Sequence of chain 1.B:
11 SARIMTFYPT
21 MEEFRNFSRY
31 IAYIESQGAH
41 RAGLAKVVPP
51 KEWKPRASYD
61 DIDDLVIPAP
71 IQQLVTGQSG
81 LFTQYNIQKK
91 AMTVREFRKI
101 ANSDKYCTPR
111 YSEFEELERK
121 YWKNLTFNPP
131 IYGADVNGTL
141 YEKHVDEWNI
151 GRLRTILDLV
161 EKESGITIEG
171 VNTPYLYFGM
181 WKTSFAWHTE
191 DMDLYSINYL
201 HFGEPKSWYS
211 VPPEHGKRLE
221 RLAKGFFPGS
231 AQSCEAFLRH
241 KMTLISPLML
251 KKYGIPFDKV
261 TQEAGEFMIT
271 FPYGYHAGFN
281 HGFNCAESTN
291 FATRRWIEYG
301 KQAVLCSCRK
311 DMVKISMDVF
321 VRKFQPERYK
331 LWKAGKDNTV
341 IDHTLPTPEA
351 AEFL

This small molecule binds to this protein.
Small molecule (SMILES): CC1=NN(c2nc3ccc(C(=O)O)cc3[nH]2)C(=O)C1c1ccccc1

Binding-site contacts:
Ligand atom C14 contacts residue PHE114 of chain 1.B at 3.9 Å (hydrophobic).
Ligand atom C12 contacts residue LYS259 of chain 1.B at 3.6 Å.
Ligand atom C4 contacts residue LYS259 of chain 1.B at 3.5 Å.
Ligand atom C4 contacts residue TYR209 of chain 1.B at 4.2 Å (hydrophobic).
Ligand atom C2 contacts residue SER207 of chain 1.B at 4.0 Å.
Ligand atom O13 contacts residue VAL260 of chain 1.B at 3.5 Å.
Ligand atom C7 contacts residue PHE114 of chain 1.B at 4.1 Å (hydrophobic).
Ligand atom C6 contacts residue LYS259 of chain 1.B at 4.0 Å.
Ligand atom C2 contacts residue TYR209 of chain 1.B at 3.5 Å (hydrophobic).
Ligand atom C4 contacts residue VAL260 of chain 1.B at 3.8 Å (hydrophobic).
Ligand atom N15 contacts residue PHE114 of chain 1.B at 4.2 Å.
Ligand atom C5 contacts residue LYS259 of chain 1.B at 3.6 Å.
Ligand atom C8 contacts residue THR261 of chain 1.B at 3.3 Å.
Ligand atom C3 contacts residue GLU118 of chain 1.B at 3.9 Å.
Ligand atom C2 contacts residue GLU118 of chain 1.B at 3.4 Å.
Ligand atom C11 contacts residue LYS259 of chain 1.B at 4.2 Å.
Ligand atom C2 contacts residue PHE279 of chain 1.B at 3.9 Å (hydrophobic).
Ligand atom O13 contacts residue THR261 of chain 1.B at 2.6 Å (h-bond).
Ligand atom C1 contacts residue GLU118 of chain 1.B at 3.6 Å.
Ligand atom C3 contacts residue SER207 of chain 1.B at 3.5 Å.
Ligand atom C4 contacts residue TRP208 of chain 1.B at 3.4 Å (hydrophobic).
Ligand atom C12 contacts residue GLU118 of chain 1.B at 3.5 Å.
Ligand atom C3 contacts residue TYR209 of chain 1.B at 3.4 Å (hydrophobic).
Ligand atom C8 contacts residue PHE114 of chain 1.B at 3.9 Å (hydrophobic).
Ligand atom N9 contacts residue PHE114 of chain 1.B at 3.7 Å.
Ligand atom C5 contacts residue THR261 of chain 1.B at 3.5 Å.
Ligand atom C1 contacts residue LYS259 of chain 1.B at 4.0 Å.
Ligand atom N10 contacts residue PHE114 of chain 1.B at 3.6 Å.
Ligand atom C4 contacts residue SER207 of chain 1.B at 3.7 Å.
Ligand atom C12 contacts residue PHE114 of chain 1.B at 3.6 Å (hydrophobic).
Ligand atom C1 contacts residue SER207 of chain 1.B at 4.2 Å.
Ligand atom C12 contacts residue GLU115 of chain 1.B at 3.6 Å.
Ligand atom C7 contacts residue THR261 of chain 1.B at 3.8 Å.
Ligand atom C6 contacts residue SER207 of chain 1.B at 4.2 Å.
Ligand atom C11 contacts residue PHE114 of chain 1.B at 3.5 Å (hydrophobic).
Ligand atom C5 contacts residue SER207 of chain 1.B at 4.1 Å.
Ligand atom C7 contacts residue LYS259 of chain 1.B at 4.1 Å.
Ligand atom C3 contacts residue PHE279 of chain 1.B at 4.0 Å (hydrophobic).
Ligand atom C6 contacts residue THR261 of chain 1.B at 3.7 Å.
Ligand atom C5 contacts residue VAL260 of chain 1.B at 3.7 Å (hydrophobic).